Sequence of chain 1.A:
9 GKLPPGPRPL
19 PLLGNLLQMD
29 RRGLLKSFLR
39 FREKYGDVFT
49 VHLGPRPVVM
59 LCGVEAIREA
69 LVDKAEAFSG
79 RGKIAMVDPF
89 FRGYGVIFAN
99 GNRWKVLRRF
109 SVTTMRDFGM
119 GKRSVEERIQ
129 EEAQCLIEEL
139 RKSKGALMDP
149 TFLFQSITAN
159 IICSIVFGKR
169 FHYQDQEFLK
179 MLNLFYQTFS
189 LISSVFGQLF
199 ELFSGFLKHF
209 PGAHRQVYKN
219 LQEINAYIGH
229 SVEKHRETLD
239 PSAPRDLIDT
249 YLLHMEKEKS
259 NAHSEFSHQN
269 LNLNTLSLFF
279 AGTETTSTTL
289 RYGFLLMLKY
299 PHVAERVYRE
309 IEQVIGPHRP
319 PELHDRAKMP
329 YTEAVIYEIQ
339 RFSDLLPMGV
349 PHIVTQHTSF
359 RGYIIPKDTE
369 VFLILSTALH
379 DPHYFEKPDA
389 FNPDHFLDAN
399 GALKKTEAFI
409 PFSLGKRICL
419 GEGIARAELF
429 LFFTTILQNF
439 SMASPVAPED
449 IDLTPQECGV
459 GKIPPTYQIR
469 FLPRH

The protein below binds the small molecule below.
Small molecule (SMILES): OC[C@H]1O[C@H](O[C@H]2[C@H](O)[C@@H](O)[C@H](OCCCCCC3CCCCC3)O[C@@H]2CO)[C@H](O)[C@@H](O)[C@@H]1O

Binding-site contacts:
Ligand atom C8 contacts residue GLY31 of chain 1.A at 4.1 Å.
Ligand atom C11 contacts residue MET27 of chain 1.A at 4.0 Å (hydrophobic).
Ligand atom C10 contacts residue ASP28 of chain 1.A at 4.4 Å.
Ligand atom C4 contacts residue ARG29 of chain 1.A at 3.8 Å.
Ligand atom C10 contacts residue LEU200 of chain 1.A at 4.5 Å (hydrophobic).
Ligand atom C6 contacts residue ASP28 of chain 1.A at 3.7 Å.
Ligand atom C7 contacts residue ARG29 of chain 1.A at 3.8 Å.
Ligand atom C11 contacts residue LEU24 of chain 1.A at 4.0 Å (hydrophobic).
Ligand atom O12 contacts residue MET27 of chain 1.A at 4.5 Å.
Ligand atom C8 contacts residue GLN196 of chain 1.A at 4.4 Å.
Ligand atom C1 contacts residue ARG29 of chain 1.A at 3.7 Å.
Ligand atom C5 contacts residue LEU24 of chain 1.A at 4.2 Å (hydrophobic).
Ligand atom C4 contacts residue ASP28 of chain 1.A at 4.1 Å.
Ligand atom C5 contacts residue ARG29 of chain 1.A at 4.3 Å.
Ligand atom C2 contacts residue MET27 of chain 1.A at 3.7 Å (hydrophobic).
Ligand atom C13 contacts residue ARG29 of chain 1.A at 3.4 Å.
Ligand atom C6 contacts residue ARG29 of chain 1.A at 4.1 Å.
Ligand atom C8 contacts residue VAL193 of chain 1.A at 4.2 Å (hydrophobic).
Ligand atom C9 contacts residue LEU32 of chain 1.A at 4.1 Å (hydrophobic).
Ligand atom C11 contacts residue ASP28 of chain 1.A at 4.4 Å.
Ligand atom C9 contacts residue GLY31 of chain 1.A at 4.5 Å.
Ligand atom O12 contacts residue ARG29 of chain 1.A at 4.1 Å.
Ligand atom C10 contacts residue LEU32 of chain 1.A at 3.8 Å (hydrophobic).
Ligand atom C8 contacts residue ARG29 of chain 1.A at 4.0 Å.
Ligand atom C3 contacts residue LEU24 of chain 1.A at 4.3 Å (hydrophobic).
Ligand atom C2 contacts residue LEU24 of chain 1.A at 4.3 Å (hydrophobic).
Ligand atom C9 contacts residue GLN196 of chain 1.A at 3.8 Å.
Ligand atom C11 contacts residue LEU200 of chain 1.A at 4.5 Å (hydrophobic).
Ligand atom C9 contacts residue LEU197 of chain 1.A at 4.0 Å (hydrophobic).
Ligand atom C8 contacts residue ASP28 of chain 1.A at 4.5 Å.
Ligand atom C7 contacts residue ASP28 of chain 1.A at 4.5 Å.
Ligand atom C10 contacts residue MET27 of chain 1.A at 4.0 Å (hydrophobic).
Ligand atom C4 contacts residue MET27 of chain 1.A at 4.2 Å (hydrophobic).
Ligand atom C3 contacts residue ARG29 of chain 1.A at 4.4 Å.
Ligand atom C7 contacts residue VAL193 of chain 1.A at 4.3 Å (hydrophobic).